A small-molecule ligand and the protein it binds are described below.
Small molecule (SMILES): CC(C)(C)OC(=O)N[C@@H](CS[C@@H](Cc1cccc2ccccc12)C(=O)NCc1cccnc1)Cc1cccc2ccccc12

Binding-site contacts:
Ligand atom C38 contacts residue ARG85 of chain 4.A at 3.9 Å.
Ligand atom C20 contacts residue PHE284 of chain 4.A at 3.9 Å (hydrophobic).
Ligand atom C10 contacts residue PHE88 of chain 4.A at 3.7 Å (hydrophobic).
Ligand atom S11 contacts residue PHE88 of chain 4.A at 3.9 Å.
Ligand atom C14 contacts residue PHE284 of chain 4.A at 3.5 Å (hydrophobic).
Ligand atom C15 contacts residue PHE284 of chain 4.A at 3.5 Å (hydrophobic).
Ligand atom N26 contacts residue PHE284 of chain 4.A at 3.7 Å.
Ligand atom C04 contacts residue PHE200 of chain 4.A at 3.0 Å (hydrophobic).
Ligand atom C27 contacts residue ALA285 of chain 4.A at 3.5 Å (hydrophobic).
Ligand atom C23 contacts residue PHE284 of chain 4.A at 3.9 Å (hydrophobic).
Ligand atom C32 contacts residue THR289 of chain 4.A at 3.5 Å.
Ligand atom O25 contacts residue SER99 of chain 4.A at 3.3 Å (h-bond).
Ligand atom C43 contacts residue ALA350 of chain 4.A at 3.9 Å (hydrophobic).
Ligand atom C17 contacts residue MET94 of chain 4.A at 3.7 Å (hydrophobic).
Ligand atom C29 contacts residue HEM1 of chain 4.B at 2.9 Å.
Ligand atom N08 contacts residue PHE88 of chain 4.A at 3.7 Å.
Ligand atom C18 contacts residue ILE100 of chain 4.A at 3.8 Å (hydrophobic).
Ligand atom C17 contacts residue ILE281 of chain 4.A at 3.8 Å (hydrophobic).
Ligand atom C40 contacts residue HEM1 of chain 4.B at 3.4 Å.
Ligand atom C31 contacts residue HEM1 of chain 4.B at 3.4 Å.
Ligand atom C29 contacts residue ALA285 of chain 4.A at 3.5 Å (hydrophobic).
Ligand atom C24 contacts residue SER99 of chain 4.A at 3.9 Å.
Ligand atom C19 contacts residue VAL220 of chain 4.A at 3.4 Å (hydrophobic).
Ligand atom C38 contacts residue SER99 of chain 4.A at 3.5 Å.
Ligand atom C27 contacts residue ILE281 of chain 4.A at 3.9 Å (hydrophobic).
Ligand atom C16 contacts residue ILE281 of chain 4.A at 3.6 Å (hydrophobic).
Ligand atom C20 contacts residue PHE221 of chain 4.A at 3.8 Å (hydrophobic).
Ligand atom C17 contacts residue PHE221 of chain 4.A at 3.9 Å (hydrophobic).
Ligand atom C13 contacts residue PHE284 of chain 4.A at 3.7 Å (hydrophobic).
Ligand atom C39 contacts residue HEM1 of chain 4.B at 3.7 Å.
Ligand atom C39 contacts residue ARG85 of chain 4.A at 3.2 Å.
Ligand atom C06 contacts residue PHE88 of chain 4.A at 3.6 Å (hydrophobic).
Ligand atom C17 contacts residue ILE100 of chain 4.A at 3.2 Å (hydrophobic).
Ligand atom C40 contacts residue ARG85 of chain 4.A at 3.9 Å.
Ligand atom C28 contacts residue ALA285 of chain 4.A at 3.4 Å (hydrophobic).
Ligand atom O05 contacts residue PHE88 of chain 4.A at 3.5 Å.
Ligand atom C31 contacts residue THR289 of chain 4.A at 3.6 Å.
Ligand atom C18 contacts residue PHE221 of chain 4.A at 3.2 Å (hydrophobic).
Ligand atom N30 contacts residue HEM1 of chain 4.B at 2.4 Å.
Ligand atom C19 contacts residue PHE221 of chain 4.A at 3.1 Å (hydrophobic).

Sequence of chain 4.A:
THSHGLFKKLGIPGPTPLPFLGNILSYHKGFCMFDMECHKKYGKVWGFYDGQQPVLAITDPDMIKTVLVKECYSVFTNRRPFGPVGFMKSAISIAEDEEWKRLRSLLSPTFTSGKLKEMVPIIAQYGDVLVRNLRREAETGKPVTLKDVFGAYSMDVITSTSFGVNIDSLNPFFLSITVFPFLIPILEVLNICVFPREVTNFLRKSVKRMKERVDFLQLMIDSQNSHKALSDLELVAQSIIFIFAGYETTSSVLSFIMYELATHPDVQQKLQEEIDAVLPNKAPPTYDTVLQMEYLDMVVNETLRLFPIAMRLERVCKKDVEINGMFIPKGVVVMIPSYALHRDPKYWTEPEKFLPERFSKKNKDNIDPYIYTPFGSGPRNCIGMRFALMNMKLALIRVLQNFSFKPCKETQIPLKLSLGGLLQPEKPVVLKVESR